Sequence of chain 1.P:
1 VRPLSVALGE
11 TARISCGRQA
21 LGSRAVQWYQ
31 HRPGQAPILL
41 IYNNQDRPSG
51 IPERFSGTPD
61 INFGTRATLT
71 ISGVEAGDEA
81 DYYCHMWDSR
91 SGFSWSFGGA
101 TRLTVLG

This protein binds this small molecule.
Small molecule (SMILES): CC(=O)N[C@H]1[C@H](O[C@H]2[C@H](O)[C@@H](NC(C)=O)CO[C@@H]2CO)O[C@H](CO)[C@@H](O)[C@@H]1O

Binding-site contacts:
Ligand atom C3 contacts residue ASN114 of chain 1.A at 3.8 Å.
Ligand atom O4 contacts residue HIS131 of chain 1.A at 4.3 Å.
Ligand atom C7 contacts residue THR102 of chain 1.A at 4.3 Å.
Ligand atom O7 contacts residue THR102 of chain 1.A at 3.4 Å.
Ligand atom C7 contacts residue ASN114 of chain 1.A at 3.5 Å.
Ligand atom C2 contacts residue ASN114 of chain 1.A at 2.4 Å.
Ligand atom C5 contacts residue ASN114 of chain 1.A at 3.7 Å.
Ligand atom O7 contacts residue ASN114 of chain 1.A at 3.6 Å.
Ligand atom C5 contacts residue HIS131 of chain 1.A at 4.3 Å.
Ligand atom C8 contacts residue ARG90 of chain 1.P at 4.5 Å.
Ligand atom C8 contacts residue LEU133 of chain 1.A at 4.0 Å (hydrophobic).
Ligand atom C4 contacts residue ASN114 of chain 1.A at 4.2 Å.
Ligand atom O7 contacts residue HIS131 of chain 1.A at 4.0 Å.
Ligand atom C1 contacts residue HIS131 of chain 1.A at 4.5 Å.
Ligand atom N2 contacts residue ASN114 of chain 1.A at 2.9 Å (h-bond).
Ligand atom N2 contacts residue LEU133 of chain 1.A at 4.3 Å.
Ligand atom O5 contacts residue ASN114 of chain 1.A at 2.4 Å (h-bond).
Ligand atom C8 contacts residue ASP279 of chain 1.A at 3.8 Å.
Ligand atom C3 contacts residue HIS131 of chain 1.A at 4.4 Å.
Ligand atom C1 contacts residue ASN114 of chain 1.A at 1.4 Å.

Sequence of chain 1.A:
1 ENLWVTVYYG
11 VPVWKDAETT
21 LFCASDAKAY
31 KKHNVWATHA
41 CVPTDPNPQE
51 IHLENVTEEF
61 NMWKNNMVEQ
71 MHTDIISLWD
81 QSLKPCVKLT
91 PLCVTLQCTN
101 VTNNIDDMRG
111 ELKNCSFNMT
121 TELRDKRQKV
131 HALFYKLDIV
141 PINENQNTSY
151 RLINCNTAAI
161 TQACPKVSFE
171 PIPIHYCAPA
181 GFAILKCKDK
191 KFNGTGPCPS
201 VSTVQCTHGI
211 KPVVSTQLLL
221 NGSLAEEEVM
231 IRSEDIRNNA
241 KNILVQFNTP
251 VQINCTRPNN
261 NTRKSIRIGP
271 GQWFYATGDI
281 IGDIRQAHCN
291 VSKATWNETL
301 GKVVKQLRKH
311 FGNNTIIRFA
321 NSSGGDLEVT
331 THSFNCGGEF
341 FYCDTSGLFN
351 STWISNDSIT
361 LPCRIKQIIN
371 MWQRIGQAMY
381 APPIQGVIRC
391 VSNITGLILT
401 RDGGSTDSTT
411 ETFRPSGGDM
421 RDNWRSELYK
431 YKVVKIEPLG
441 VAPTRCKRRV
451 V